Binding-site contacts:
Ligand atom C13 contacts residue ALA203 of chain 2.A at 3.4 Å (hydrophobic).
Ligand atom C25 contacts residue CYS41 of chain 2.A at 3.9 Å (hydrophobic).
Ligand atom C25 contacts residue ASP45 of chain 2.A at 3.6 Å.
Ligand atom C13 contacts residue PHE207 of chain 2.A at 3.9 Å (hydrophobic).
Ligand atom C6 contacts residue TYR98 of chain 2.A at 3.8 Å (hydrophobic).
Ligand atom C24 contacts residue PHE207 of chain 2.A at 3.7 Å (hydrophobic).
Ligand atom C26 contacts residue GLU213 of chain 2.A at 3.7 Å.
Ligand atom C23 contacts residue PHE207 of chain 2.A at 3.9 Å (hydrophobic).
Ligand atom C5 contacts residue TYR98 of chain 2.A at 3.6 Å (hydrophobic).
Ligand atom C24 contacts residue ASP45 of chain 2.A at 3.2 Å.
Ligand atom C19 contacts residue ALA44 of chain 2.A at 3.4 Å (hydrophobic).
Ligand atom C14 contacts residue LEU212 of chain 2.A at 3.9 Å (hydrophobic).
Ligand atom C18 contacts residue ALA44 of chain 2.A at 3.6 Å (hydrophobic).
Ligand atom C18 contacts residue LEU81 of chain 2.A at 3.7 Å (hydrophobic).
Ligand atom C2 contacts residue LEU40 of chain 2.A at 3.6 Å (hydrophobic).
Ligand atom O4 contacts residue ARG88 of chain 2.A at 3.4 Å (salt-bridge).
Ligand atom C9 contacts residue TYR98 of chain 2.A at 3.4 Å (hydrophobic).
Ligand atom C18 contacts residue MET78 of chain 2.A at 3.9 Å (hydrophobic).
Ligand atom C21 contacts residue CYS41 of chain 2.A at 3.8 Å (hydrophobic).
Ligand atom C4 contacts residue GLU47 of chain 2.A at 3.3 Å.
Ligand atom C19 contacts residue TRP77 of chain 2.A at 3.6 Å (hydrophobic).
Ligand atom O4 contacts residue GLU47 of chain 2.A at 2.6 Å (salt-bridge).
Ligand atom C3 contacts residue GLU47 of chain 2.A at 3.3 Å.
Ligand atom C20 contacts residue ALA44 of chain 2.A at 3.8 Å (hydrophobic).
Ligand atom O4 contacts residue LEU81 of chain 2.A at 3.8 Å.
Ligand atom C23 contacts residue ASP45 of chain 2.A at 3.3 Å.
Ligand atom C15 contacts residue LEU114 of chain 2.A at 3.7 Å (hydrophobic).
Ligand atom O20 contacts residue PHE207 of chain 2.A at 3.1 Å.
Ligand atom C5 contacts residue LEU81 of chain 2.A at 3.7 Å (hydrophobic).
Ligand atom C20 contacts residue PHE207 of chain 2.A at 3.8 Å (hydrophobic).
Ligand atom C14 contacts residue HIS206 of chain 2.A at 3.6 Å.
Ligand atom C23 contacts residue ALA44 of chain 2.A at 3.9 Å (hydrophobic).
Ligand atom C4 contacts residue TYR98 of chain 2.A at 3.9 Å (hydrophobic).
Ligand atom C10 contacts residue ILE121 of chain 2.A at 3.9 Å (hydrophobic).
Ligand atom N24 contacts residue ASP45 of chain 2.A at 2.7 Å (salt-bridge).
Ligand atom C2 contacts residue ALA44 of chain 2.A at 3.8 Å (hydrophobic).
Ligand atom C15 contacts residue LEU212 of chain 2.A at 3.7 Å (hydrophobic).
Ligand atom C26 contacts residue ASP45 of chain 2.A at 3.3 Å.
Ligand atom C25 contacts residue LEU212 of chain 2.A at 3.2 Å (hydrophobic).
Ligand atom C10 contacts residue TYR98 of chain 2.A at 3.3 Å (hydrophobic).

A protein and the small-molecule ligand that binds it are described below.
Small molecule (SMILES): CC/C(=C(\c1ccc(O)cc1)c1ccc(OCCN(C)C)cc1)c1ccccc1

Sequence of chain 2.A:
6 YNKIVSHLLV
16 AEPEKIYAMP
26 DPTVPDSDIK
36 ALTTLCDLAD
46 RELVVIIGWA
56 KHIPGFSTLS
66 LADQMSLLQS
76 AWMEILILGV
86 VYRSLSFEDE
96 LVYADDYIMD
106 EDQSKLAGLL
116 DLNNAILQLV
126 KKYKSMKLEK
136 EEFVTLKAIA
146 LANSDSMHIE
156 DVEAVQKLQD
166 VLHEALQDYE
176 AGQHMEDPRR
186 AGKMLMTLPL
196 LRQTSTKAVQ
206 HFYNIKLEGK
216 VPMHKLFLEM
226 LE